A protein and the small-molecule ligand that binds it are described below.
Small molecule (SMILES): Nc1ccn([C@H]2C[C@H](O[P](=O)(O)OC[C@H]3O[C@@H](n4cnc5c(=O)nc(N)[nH]c54)C[C@@H]3O[P](=O)(O)OC[C@H]3O[C@@H](n4cnc5c(N)ncnc54)C[C@@H]3O)[C@@H](COP(=O)=O)O2)c(=O)n1

Binding-site contacts:
Ligand atom C5 contacts residue DG3 of chain 15.C at 3.4 Å.
Ligand atom O5' contacts residue SER403 of chain 15.A at 3.1 Å (h-bond).
Ligand atom C2 contacts residue TYR404 of chain 15.A at 3.6 Å (hydrophobic).
Ligand atom OP2 contacts residue HIS496 of chain 15.A at 2.9 Å (h-bond).
Ligand atom C4' contacts residue ASP401 of chain 15.A at 3.5 Å.
Ligand atom C1' contacts residue DG3 of chain 15.C at 3.7 Å.
Ligand atom C6 contacts residue TYR404 of chain 15.A at 3.6 Å (hydrophobic).
Ligand atom O3' contacts residue HIS496 of chain 15.A at 3.7 Å.
Ligand atom N4 contacts residue GLU493 of chain 15.A at 2.6 Å (salt-bridge).
Ligand atom N9 contacts residue DG3 of chain 15.C at 3.6 Å.
Ligand atom N4 contacts residue PHE487 of chain 15.A at 2.9 Å (h-bond).
Ligand atom C1' contacts residue SER403 of chain 15.A at 3.2 Å.
Ligand atom C5' contacts residue SER403 of chain 15.A at 3.2 Å.
Ligand atom C4 contacts residue GLU493 of chain 15.A at 3.4 Å.
Ligand atom C6 contacts residue VAL495 of chain 15.A at 3.7 Å (hydrophobic).
Ligand atom C2' contacts residue THR494 of chain 15.A at 3.3 Å.
Ligand atom C4 contacts residue PHE487 of chain 15.A at 3.7 Å (hydrophobic).
Ligand atom O6 contacts residue DG3 of chain 15.C at 3.5 Å.
Ligand atom C4 contacts residue DG3 of chain 15.C at 3.5 Å.
Ligand atom O3' contacts residue ASP401 of chain 15.A at 3.5 Å.
Ligand atom N3 contacts residue GLU493 of chain 15.A at 3.5 Å (salt-bridge).
Ligand atom O4' contacts residue SER403 of chain 15.A at 3.3 Å (h-bond).
Ligand atom C2 contacts residue DG3 of chain 15.C at 3.4 Å.
Ligand atom C5' contacts residue PHE402 of chain 15.A at 3.4 Å (hydrophobic).
Ligand atom N4 contacts residue VAL495 of chain 15.A at 3.1 Å.
Ligand atom O6 contacts residue DG4 of chain 15.C at 3.5 Å (h-bond).
Ligand atom N2 contacts residue DG3 of chain 15.C at 3.5 Å (h-bond).
Ligand atom O5' contacts residue ASP401 of chain 15.A at 3.7 Å.
Ligand atom C6 contacts residue DG3 of chain 15.C at 3.5 Å.
Ligand atom C4 contacts residue VAL495 of chain 15.A at 3.1 Å (hydrophobic).
Ligand atom C5 contacts residue VAL495 of chain 15.A at 3.0 Å (hydrophobic).
Ligand atom N3 contacts residue DG3 of chain 15.C at 3.4 Å.
Ligand atom O4' contacts residue DG3 of chain 15.C at 3.2 Å (h-bond).
Ligand atom O4' contacts residue ASP401 of chain 15.A at 3.2 Å (salt-bridge).
Ligand atom N1 contacts residue DG3 of chain 15.C at 3.5 Å.
Ligand atom O3' contacts residue SER403 of chain 15.A at 3.5 Å.
Ligand atom N4 contacts residue GLU489 of chain 15.A at 3.7 Å.
Ligand atom C8 contacts residue DG3 of chain 15.C at 3.6 Å.
Ligand atom C5' contacts residue ASP401 of chain 15.A at 3.5 Å.
Ligand atom N1 contacts residue TYR404 of chain 15.A at 3.6 Å.

Sequence of chain 15.A:
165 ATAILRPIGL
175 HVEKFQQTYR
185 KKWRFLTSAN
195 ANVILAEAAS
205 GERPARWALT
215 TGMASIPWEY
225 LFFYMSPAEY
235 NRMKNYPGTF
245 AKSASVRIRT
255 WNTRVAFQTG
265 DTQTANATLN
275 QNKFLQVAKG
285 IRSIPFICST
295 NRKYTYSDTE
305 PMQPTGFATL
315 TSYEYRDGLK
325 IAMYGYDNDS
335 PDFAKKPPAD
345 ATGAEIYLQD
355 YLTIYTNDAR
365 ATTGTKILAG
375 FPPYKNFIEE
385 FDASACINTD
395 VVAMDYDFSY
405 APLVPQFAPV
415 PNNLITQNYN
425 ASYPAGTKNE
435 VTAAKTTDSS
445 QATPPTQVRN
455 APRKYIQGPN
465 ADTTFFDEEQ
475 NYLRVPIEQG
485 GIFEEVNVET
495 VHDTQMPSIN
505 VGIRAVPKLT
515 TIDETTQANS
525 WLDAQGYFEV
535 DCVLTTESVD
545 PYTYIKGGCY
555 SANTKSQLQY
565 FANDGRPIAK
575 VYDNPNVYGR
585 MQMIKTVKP